Binding-site contacts:
Ligand atom C5 contacts residue VAL40 of chain 1.A at 4.3 Å (hydrophobic).
Ligand atom C6 contacts residue LYS65 of chain 1.A at 4.1 Å.
Ligand atom C6 contacts residue VAL40 of chain 1.A at 4.5 Å (hydrophobic).
Ligand atom C2 contacts residue GLU37 of chain 1.A at 3.5 Å.
Ligand atom C4 contacts residue VAL40 of chain 1.A at 4.1 Å (hydrophobic).
Ligand atom C8 contacts residue VAL41 of chain 1.A at 3.6 Å (hydrophobic).
Ligand atom C contacts residue GLN38 of chain 1.A at 3.2 Å.
Ligand atom C9 contacts residue VAL41 of chain 1.A at 3.7 Å (hydrophobic).
Ligand atom C7 contacts residue VAL41 of chain 1.A at 3.5 Å (hydrophobic).
Ligand atom C5 contacts residue MET20 of chain 1.A at 4.3 Å (hydrophobic).
Ligand atom C4 contacts residue GLN39 of chain 1.A at 4.0 Å.
Ligand atom C3 contacts residue GLN38 of chain 1.A at 3.8 Å.
Ligand atom C7 contacts residue LYS63 of chain 1.A at 3.7 Å.
Ligand atom O contacts residue GLN38 of chain 1.A at 3.0 Å (h-bond).
Ligand atom C4 contacts residue VAL41 of chain 1.A at 4.2 Å (hydrophobic).
Ligand atom C contacts residue GLU37 of chain 1.A at 4.5 Å.
Ligand atom C6 contacts residue LEU62 of chain 1.A at 4.2 Å (hydrophobic).
Ligand atom C3 contacts residue VAL40 of chain 1.A at 4.3 Å (hydrophobic).
Ligand atom C9 contacts residue GLN39 of chain 1.A at 4.0 Å.
Ligand atom C1 contacts residue GLN38 of chain 1.A at 3.6 Å.
Ligand atom C3 contacts residue GLN39 of chain 1.A at 3.6 Å.
Ligand atom O contacts residue GLU37 of chain 1.A at 3.3 Å (salt-bridge).
Ligand atom C9 contacts residue VAL40 of chain 1.A at 4.4 Å (hydrophobic).
Ligand atom C8 contacts residue LYS63 of chain 1.A at 4.2 Å.
Ligand atom N contacts residue GLN38 of chain 1.A at 4.5 Å.
Ligand atom C7 contacts residue LEU62 of chain 1.A at 4.2 Å (hydrophobic).
Ligand atom C6 contacts residue VAL41 of chain 1.A at 4.4 Å (hydrophobic).
Ligand atom C2 contacts residue GLN38 of chain 1.A at 3.9 Å.

A small-molecule ligand and the protein it binds are described below.
Small molecule (SMILES): OC[C@H]1CN(Cc2ccccc2)CCO1

Sequence of chain 1.A:
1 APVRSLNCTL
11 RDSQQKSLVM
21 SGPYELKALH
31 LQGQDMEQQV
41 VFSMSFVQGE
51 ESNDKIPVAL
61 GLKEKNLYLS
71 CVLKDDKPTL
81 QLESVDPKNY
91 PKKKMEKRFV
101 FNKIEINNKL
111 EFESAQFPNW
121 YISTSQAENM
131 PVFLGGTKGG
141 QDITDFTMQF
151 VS